The protein below binds the small molecule below.
Small molecule (SMILES): CCOP(=O)(COc1ccc(C[C@H](NC(=O)O[C@H]2CO[C@H]3OCC[C@H]32)[C@H](O)CN(CC(C)C)S(=O)(=O)c2ccc3ncsc3c2)cc1)OCC

Sequence of chain 1.A:
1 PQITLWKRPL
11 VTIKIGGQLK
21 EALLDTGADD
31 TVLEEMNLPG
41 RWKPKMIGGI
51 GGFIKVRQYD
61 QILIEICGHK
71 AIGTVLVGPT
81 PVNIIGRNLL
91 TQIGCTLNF

Sequence of chain 1.B:
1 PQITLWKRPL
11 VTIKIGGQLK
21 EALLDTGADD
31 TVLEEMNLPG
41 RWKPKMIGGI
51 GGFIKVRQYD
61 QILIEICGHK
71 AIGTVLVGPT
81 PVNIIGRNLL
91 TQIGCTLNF

Binding-site contacts:
Ligand atom O42 contacts residue ASP30 of chain 1.A at 3.2 Å (salt-bridge).
Ligand atom O43 contacts residue ASP29 of chain 1.A at 2.9 Å (salt-bridge).
Ligand atom C31 contacts residue PRO81 of chain 1.B at 3.6 Å (hydrophobic).
Ligand atom O44 contacts residue PRO81 of chain 1.B at 3.5 Å.
Ligand atom O39 contacts residue ASP25 of chain 1.B at 2.4 Å (salt-bridge).
Ligand atom C09 contacts residue ASP25 of chain 1.B at 3.2 Å.
Ligand atom C32 contacts residue PHE53 of chain 1.A at 3.2 Å (hydrophobic).
Ligand atom C02 contacts residue GLY48 of chain 1.B at 3.7 Å.
Ligand atom C24 contacts residue GLY27 of chain 1.A at 3.3 Å.
Ligand atom C21 contacts residue GLY49 of chain 1.A at 3.5 Å.
Ligand atom C17 contacts residue GLY27 of chain 1.A at 3.7 Å.
Ligand atom N36 contacts residue ASP30 of chain 1.B at 3.0 Å (salt-bridge).
Ligand atom C16 contacts residue GLY48 of chain 1.A at 3.2 Å.
Ligand atom C06 contacts residue ASP30 of chain 1.B at 3.4 Å.
Ligand atom S50 contacts residue GLY48 of chain 1.B at 3.6 Å.
Ligand atom C10 contacts residue ASP25 of chain 1.B at 3.7 Å.
Ligand atom C27 contacts residue VAL82 of chain 1.A at 3.4 Å (hydrophobic).
Ligand atom C28 contacts residue GLY49 of chain 1.A at 3.6 Å.
Ligand atom O41 contacts residue ALA28 of chain 1.A at 3.5 Å.
Ligand atom C15 contacts residue ASP29 of chain 1.A at 3.6 Å.
Ligand atom O38 contacts residue GLY49 of chain 1.B at 3.2 Å.
Ligand atom C21 contacts residue ILE50 of chain 1.A at 3.5 Å (hydrophobic).
Ligand atom O38 contacts residue ILE50 of chain 1.A at 3.5 Å.
Ligand atom O39 contacts residue ASP25 of chain 1.A at 2.6 Å (salt-bridge).
Ligand atom C33 contacts residue ASP30 of chain 1.B at 3.2 Å.
Ligand atom C08 contacts residue ASP25 of chain 1.B at 3.1 Å.
Ligand atom C09 contacts residue ASP25 of chain 1.A at 3.3 Å.
Ligand atom C06 contacts residue ALA28 of chain 1.B at 3.5 Å (hydrophobic).
Ligand atom C03 contacts residue GLY48 of chain 1.B at 3.1 Å.
Ligand atom C14 contacts residue GLY48 of chain 1.A at 3.2 Å.
Ligand atom C05 contacts residue ALA28 of chain 1.B at 3.5 Å (hydrophobic).
Ligand atom C18 contacts residue ASP25 of chain 1.B at 3.0 Å.
Ligand atom C28 contacts residue GLY48 of chain 1.A at 3.7 Å.
Ligand atom C21 contacts residue PRO81 of chain 1.B at 3.7 Å (hydrophobic).
Ligand atom C06 contacts residue VAL32 of chain 1.B at 3.6 Å (hydrophobic).
Ligand atom O45 contacts residue PRO81 of chain 1.B at 3.6 Å.
Ligand atom C07 contacts residue GLY27 of chain 1.B at 3.6 Å.
Ligand atom O39 contacts residue GLY27 of chain 1.A at 3.5 Å.
Ligand atom N35 contacts residue GLY27 of chain 1.A at 3.3 Å (h-bond).
Ligand atom O42 contacts residue ASP29 of chain 1.A at 3.2 Å (salt-bridge).